This small molecule binds to this protein.
Small molecule (SMILES): O=P(O)(O)OC[C@H]1O[C@H](O)[C@H](O)[C@@H](O)[C@@H]1O

Sequence of chain 1.A:
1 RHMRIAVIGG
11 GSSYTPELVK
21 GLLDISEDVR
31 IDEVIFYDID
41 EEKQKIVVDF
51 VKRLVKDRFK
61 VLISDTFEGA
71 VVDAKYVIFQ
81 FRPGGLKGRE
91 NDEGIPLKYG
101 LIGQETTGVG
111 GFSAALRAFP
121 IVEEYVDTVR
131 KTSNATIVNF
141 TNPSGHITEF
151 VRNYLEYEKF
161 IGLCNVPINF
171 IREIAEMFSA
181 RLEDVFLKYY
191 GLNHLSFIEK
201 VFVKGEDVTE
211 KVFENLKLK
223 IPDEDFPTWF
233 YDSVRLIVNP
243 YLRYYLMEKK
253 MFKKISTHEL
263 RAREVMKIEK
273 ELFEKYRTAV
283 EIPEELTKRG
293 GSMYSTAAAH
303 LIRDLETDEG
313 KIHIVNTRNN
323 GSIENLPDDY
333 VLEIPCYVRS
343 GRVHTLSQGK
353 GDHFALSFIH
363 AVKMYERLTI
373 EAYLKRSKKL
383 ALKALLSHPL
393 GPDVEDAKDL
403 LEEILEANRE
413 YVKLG

Binding-site contacts:
Ligand atom C3 contacts residue ASN165 of chain 1.A at 3.9 Å.
Ligand atom O1P contacts residue VAL267 of chain 1.A at 3.9 Å.
Ligand atom O4 contacts residue NAD1 of chain 1.I at 3.2 Å.
Ligand atom C4 contacts residue GLU105 of chain 1.A at 3.5 Å.
Ligand atom O3 contacts residue ASN142 of chain 1.A at 3.2 Å (h-bond).
Ligand atom O4 contacts residue ASN142 of chain 1.A at 3.5 Å (h-bond).
Ligand atom O1P contacts residue GLY292 of chain 1.A at 3.2 Å (h-bond).
Ligand atom O2P contacts residue ARG89 of chain 1.A at 2.8 Å (salt-bridge).
Ligand atom C6 contacts residue GLU105 of chain 1.A at 3.9 Å.
Ligand atom C1 contacts residue TYR243 of chain 1.A at 3.8 Å (hydrophobic).
Ligand atom C2 contacts residue HIS194 of chain 1.A at 3.8 Å.
Ligand atom C5 contacts residue GLY292 of chain 1.A at 3.7 Å.
Ligand atom P contacts residue ARG89 of chain 1.A at 3.6 Å.
Ligand atom O2P contacts residue VAL267 of chain 1.A at 3.5 Å.
Ligand atom C2 contacts residue TYR243 of chain 1.A at 3.3 Å (hydrophobic).
Ligand atom O1P contacts residue ARG291 of chain 1.A at 2.9 Å (salt-bridge).
Ligand atom P contacts residue ARG263 of chain 1.A at 3.8 Å.
Ligand atom C1 contacts residue ASN165 of chain 1.A at 3.6 Å.
Ligand atom O2P contacts residue ARG263 of chain 1.A at 2.6 Å (salt-bridge).
Ligand atom O1 contacts residue GLY292 of chain 1.A at 3.6 Å (h-bond).
Ligand atom C2 contacts residue ASN165 of chain 1.A at 3.4 Å.
Ligand atom C3 contacts residue TYR296 of chain 1.A at 3.3 Å (hydrophobic).
Ligand atom O1P contacts residue ARG263 of chain 1.A at 3.1 Å (salt-bridge).
Ligand atom O5 contacts residue TYR243 of chain 1.A at 3.7 Å.
Ligand atom O3P contacts residue ARG89 of chain 1.A at 2.6 Å (salt-bridge).
Ligand atom C1 contacts residue GLY292 of chain 1.A at 3.0 Å.
Ligand atom O3 contacts residue TYR296 of chain 1.A at 2.5 Å (h-bond).
Ligand atom O2 contacts residue CYS164 of chain 1.A at 3.7 Å.
Ligand atom C4 contacts residue TYR243 of chain 1.A at 3.6 Å (hydrophobic).
Ligand atom O1P contacts residue TYR14 of chain 1.A at 3.5 Å (h-bond).
Ligand atom O3 contacts residue HIS194 of chain 1.A at 3.2 Å (h-bond).
Ligand atom O2 contacts residue HIS194 of chain 1.A at 3.6 Å.
Ligand atom O2 contacts residue ASN165 of chain 1.A at 2.5 Å (h-bond).
Ligand atom O6 contacts residue GLY292 of chain 1.A at 3.5 Å (h-bond).
Ligand atom O2 contacts residue VAL166 of chain 1.A at 3.7 Å.
Ligand atom O3P contacts residue ARG291 of chain 1.A at 2.6 Å (salt-bridge).
Ligand atom O4 contacts residue GLU105 of chain 1.A at 2.9 Å (salt-bridge).
Ligand atom C3 contacts residue TYR243 of chain 1.A at 3.9 Å (hydrophobic).
Ligand atom P contacts residue ARG291 of chain 1.A at 3.4 Å.
Ligand atom O5 contacts residue GLY292 of chain 1.A at 3.2 Å (h-bond).